Sequence of chain 2.G:
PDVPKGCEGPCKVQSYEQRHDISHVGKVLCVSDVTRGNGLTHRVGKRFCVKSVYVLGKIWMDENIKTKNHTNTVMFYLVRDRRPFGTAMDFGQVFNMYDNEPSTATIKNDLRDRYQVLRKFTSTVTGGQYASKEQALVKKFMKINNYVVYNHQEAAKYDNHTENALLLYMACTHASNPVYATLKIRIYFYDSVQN

A protein and the small-molecule ligand that binds it are described below.
Small molecule (SMILES): Nc1ccn([C@H]2C[C@H](O[P](=O)(O)OC[C@H]3O[C@@H](n4cnc5c(N)ncnc54)C[C@@H]3O[P](=O)(O)OC[C@H]3O[C@@H](n4cnc5c(N)ncnc54)C[C@@H]3O[P](=O)(O)OC[C@H]3O[C@@H](n4ccc(N)nc4=O)C[C@@H]3O[P](=O)(O)OC[C@H]3O[C@@H](n4ccc(N)nc4=O)C[C@@H]3O[P](=O)(O)OC[C@H]3O[C@@H](n4cnc5c(N)ncnc54)C[C@@H]3O[P](=O)(O)OC[C@H]3O[C@@H](n4ccc(N)nc4=O)C[C@@H]3O)[C@@H](COP(=O)=O)O2)c(=O)n1

Sequence of chain 2.E:
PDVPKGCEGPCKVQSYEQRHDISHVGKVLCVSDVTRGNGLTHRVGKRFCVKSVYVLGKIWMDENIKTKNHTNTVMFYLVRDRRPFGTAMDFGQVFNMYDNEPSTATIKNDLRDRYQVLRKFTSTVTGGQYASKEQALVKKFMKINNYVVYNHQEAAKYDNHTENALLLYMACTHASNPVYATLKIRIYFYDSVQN

Binding-site contacts:
Ligand atom C6 contacts residue PHE141 of chain 2.G at 3.5 Å (hydrophobic).
Ligand atom C5' contacts residue ARG82 of chain 2.E at 3.7 Å.
Ligand atom C4' contacts residue ARG80 of chain 2.E at 3.6 Å.
Ligand atom O3' contacts residue ARG82 of chain 2.E at 3.4 Å (salt-bridge).
Ligand atom N4 contacts residue LYS51 of chain 2.G at 3.4 Å.
Ligand atom N1 contacts residue PHE141 of chain 2.G at 3.6 Å.
Ligand atom C5 contacts residue PHE141 of chain 2.G at 3.4 Å (hydrophobic).
Ligand atom C4 contacts residue PHE141 of chain 2.G at 3.5 Å (hydrophobic).
Ligand atom O4' contacts residue ARG80 of chain 2.E at 3.3 Å (salt-bridge).
Ligand atom OP2 contacts residue TYR54 of chain 2.G at 2.8 Å (h-bond).
Ligand atom O5' contacts residue ARG112 of chain 2.E at 3.3 Å.
Ligand atom C5' contacts residue ARG112 of chain 2.E at 3.6 Å.
Ligand atom O4' contacts residue GLN116 of chain 2.E at 3.6 Å.
Ligand atom OP1 contacts residue ARG112 of chain 2.E at 2.8 Å (salt-bridge).
Ligand atom OP1 contacts residue ARG82 of chain 2.E at 3.1 Å (salt-bridge).
Ligand atom C2' contacts residue CYS11 of chain 2.G at 3.6 Å (hydrophobic).
Ligand atom N7 contacts residue PHE141 of chain 2.G at 3.5 Å.
Ligand atom C5' contacts residue ARG80 of chain 2.E at 3.7 Å.
Ligand atom C1' contacts residue ARG80 of chain 2.E at 3.6 Å.
Ligand atom C2' contacts residue ARG80 of chain 2.E at 3.6 Å.
Ligand atom C3' contacts residue TYR188 of chain 2.G at 3.2 Å (hydrophobic).
Ligand atom C6 contacts residue CYS11 of chain 2.G at 3.7 Å (hydrophobic).
Ligand atom O3' contacts residue TYR188 of chain 2.G at 3.0 Å (h-bond).
Ligand atom OP2 contacts residue ARG186 of chain 2.G at 2.9 Å (salt-bridge).
Ligand atom C2' contacts residue TYR188 of chain 2.G at 3.1 Å (hydrophobic).
Ligand atom O3' contacts residue LEU118 of chain 2.E at 3.6 Å.
Ligand atom OP1 contacts residue ARG119 of chain 2.E at 3.5 Å.
Ligand atom P contacts residue TYR188 of chain 2.G at 3.5 Å.
Ligand atom OP1 contacts residue LYS120 of chain 2.E at 3.0 Å (salt-bridge).
Ligand atom O2 contacts residue TYR188 of chain 2.G at 3.1 Å.
Ligand atom O3' contacts residue ARG119 of chain 2.E at 3.7 Å.
Ligand atom OP1 contacts residue ASP113 of chain 2.E at 2.9 Å (salt-bridge).
Ligand atom C5 contacts residue TYR190 of chain 2.G at 3.7 Å (hydrophobic).
Ligand atom C5' contacts residue ASP113 of chain 2.E at 3.6 Å.
Ligand atom O3' contacts residue ASP113 of chain 2.E at 3.6 Å.
Ligand atom C5 contacts residue LYS51 of chain 2.G at 3.7 Å.
Ligand atom OP2 contacts residue LYS120 of chain 2.E at 3.0 Å (salt-bridge).
Ligand atom OP2 contacts residue TYR188 of chain 2.G at 2.7 Å (h-bond).
Ligand atom OP1 contacts residue VAL117 of chain 2.E at 3.6 Å.
Ligand atom N6 contacts residue PHE141 of chain 2.G at 3.5 Å.